This small molecule binds to this protein.
Small molecule (SMILES): O=C(O)C1(c2ccc(Cl)cc2)CCC1

Sequence of chain 1.A:
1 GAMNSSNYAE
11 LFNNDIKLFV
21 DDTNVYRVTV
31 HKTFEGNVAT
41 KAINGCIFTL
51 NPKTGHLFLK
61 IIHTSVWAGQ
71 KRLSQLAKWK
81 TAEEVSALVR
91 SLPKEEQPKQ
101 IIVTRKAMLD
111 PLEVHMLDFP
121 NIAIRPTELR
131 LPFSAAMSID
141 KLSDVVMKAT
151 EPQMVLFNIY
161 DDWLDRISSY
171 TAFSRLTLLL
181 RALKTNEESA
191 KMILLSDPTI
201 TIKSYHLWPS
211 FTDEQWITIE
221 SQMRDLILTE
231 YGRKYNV

Binding-site contacts:
Ligand atom C9 contacts residue LEU131 of chain 1.A at 3.9 Å (hydrophobic).
Ligand atom C7 contacts residue TYR8 of chain 1.A at 4.1 Å (hydrophobic).
Ligand atom C4 contacts residue ARG125 of chain 1.A at 3.7 Å.
Ligand atom C1 contacts residue ARG125 of chain 1.A at 4.0 Å.
Ligand atom O1 contacts residue LEU129 of chain 1.A at 4.2 Å.
Ligand atom O1 contacts residue MET3 of chain 1.A at 4.4 Å.
Ligand atom C8 contacts residue LEU129 of chain 1.A at 4.2 Å (hydrophobic).
Ligand atom C1 contacts residue LEU11 of chain 1.A at 4.0 Å (hydrophobic).
Ligand atom O1 contacts residue ASN4 of chain 1.A at 3.9 Å.
Ligand atom C5 contacts residue LEU11 of chain 1.A at 4.4 Å (hydrophobic).
Ligand atom C3 contacts residue ARG125 of chain 1.A at 3.2 Å.
Ligand atom C10 contacts residue THR127 of chain 1.A at 4.1 Å.
Ligand atom O contacts residue LEU129 of chain 1.A at 3.4 Å.
Ligand atom CL contacts residue LYS17 of chain 1.A at 4.2 Å.
Ligand atom O1 contacts residue SER5 of chain 1.A at 4.3 Å.
Ligand atom C9 contacts residue LEU129 of chain 1.A at 4.3 Å (hydrophobic).
Ligand atom C3 contacts residue ILE102 of chain 1.A at 3.7 Å (hydrophobic).
Ligand atom C1 contacts residue ASN7 of chain 1.A at 3.6 Å.
Ligand atom C3 contacts residue LEU11 of chain 1.A at 4.0 Å (hydrophobic).
Ligand atom C7 contacts residue LEU129 of chain 1.A at 4.4 Å (hydrophobic).
Ligand atom C contacts residue ASN7 of chain 1.A at 3.8 Å.
Ligand atom C7 contacts residue LEU11 of chain 1.A at 4.3 Å (hydrophobic).
Ligand atom C9 contacts residue THR127 of chain 1.A at 4.2 Å.
Ligand atom C4 contacts residue LEU11 of chain 1.A at 4.2 Å (hydrophobic).
Ligand atom CL contacts residue GLU10 of chain 1.A at 3.5 Å.
Ligand atom C8 contacts residue LEU11 of chain 1.A at 3.8 Å (hydrophobic).
Ligand atom C2 contacts residue LEU11 of chain 1.A at 3.8 Å (hydrophobic).
Ligand atom CL contacts residue ARG125 of chain 1.A at 3.8 Å.
Ligand atom C9 contacts residue PHE19 of chain 1.A at 4.2 Å (hydrophobic).
Ligand atom C10 contacts residue LEU129 of chain 1.A at 3.9 Å (hydrophobic).
Ligand atom C4 contacts residue ILE102 of chain 1.A at 4.3 Å (hydrophobic).
Ligand atom C contacts residue LEU11 of chain 1.A at 4.1 Å (hydrophobic).
Ligand atom O contacts residue GLU128 of chain 1.A at 4.1 Å.
Ligand atom O contacts residue ARG125 of chain 1.A at 4.1 Å.
Ligand atom C2 contacts residue ARG125 of chain 1.A at 3.3 Å.
Ligand atom C8 contacts residue LEU131 of chain 1.A at 4.0 Å (hydrophobic).
Ligand atom C8 contacts residue TYR8 of chain 1.A at 4.4 Å (hydrophobic).
Ligand atom CL contacts residue GLN100 of chain 1.A at 4.1 Å.
Ligand atom CL contacts residue LEU11 of chain 1.A at 4.2 Å.
Ligand atom O contacts residue THR127 of chain 1.A at 3.0 Å (h-bond).